Sequence of chain 1.Q:
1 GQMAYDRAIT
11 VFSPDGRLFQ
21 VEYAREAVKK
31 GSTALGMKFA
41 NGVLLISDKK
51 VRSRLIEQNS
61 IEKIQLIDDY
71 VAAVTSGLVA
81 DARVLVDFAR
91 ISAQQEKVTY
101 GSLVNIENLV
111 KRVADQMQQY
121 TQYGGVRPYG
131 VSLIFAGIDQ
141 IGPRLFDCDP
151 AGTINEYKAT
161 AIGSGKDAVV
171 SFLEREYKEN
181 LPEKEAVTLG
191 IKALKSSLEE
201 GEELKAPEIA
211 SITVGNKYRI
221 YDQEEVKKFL

Sequence of chain 1.R:
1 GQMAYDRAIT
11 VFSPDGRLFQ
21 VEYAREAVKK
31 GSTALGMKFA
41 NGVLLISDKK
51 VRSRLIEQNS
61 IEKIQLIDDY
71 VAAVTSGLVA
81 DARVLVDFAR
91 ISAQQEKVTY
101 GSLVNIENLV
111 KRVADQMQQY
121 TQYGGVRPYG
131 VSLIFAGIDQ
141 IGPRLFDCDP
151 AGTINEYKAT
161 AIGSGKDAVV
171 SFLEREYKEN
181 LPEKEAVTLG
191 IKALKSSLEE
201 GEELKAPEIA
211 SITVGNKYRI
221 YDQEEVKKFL

Binding-site contacts:
Ligand atom C10 contacts residue GLY16 of chain 1.Q at 3.8 Å.
Ligand atom C19 contacts residue ARG25 of chain 1.Q at 3.6 Å.
Ligand atom C10 contacts residue LEU78 of chain 1.R at 3.2 Å (hydrophobic).
Ligand atom N1 contacts residue GLY77 of chain 1.R at 3.1 Å (h-bond).
Ligand atom C2 contacts residue GLY77 of chain 1.R at 3.3 Å.
Ligand atom O5 contacts residue SER76 of chain 1.R at 3.2 Å.
Ligand atom O5 contacts residue GLY77 of chain 1.R at 3.1 Å (h-bond).
Ligand atom O5 contacts residue GLY31 of chain 1.R at 3.4 Å.
Ligand atom C11 contacts residue ALA27 of chain 1.R at 3.5 Å (hydrophobic).
Ligand atom O6 contacts residue SER32 of chain 1.R at 2.5 Å (h-bond).
Ligand atom C11 contacts residue LEU78 of chain 1.R at 3.7 Å (hydrophobic).
Ligand atom C14 contacts residue ARG25 of chain 1.Q at 3.2 Å.
Ligand atom O1 contacts residue VAL79 of chain 1.R at 3.7 Å.
Ligand atom C9 contacts residue LEU78 of chain 1.R at 3.7 Å (hydrophobic).
Ligand atom C3 contacts residue GLY77 of chain 1.R at 3.6 Å.
Ligand atom C20 contacts residue LYS63 of chain 1.R at 3.5 Å.
Ligand atom C17 contacts residue VAL21 of chain 1.Q at 3.8 Å (hydrophobic).
Ligand atom O5 contacts residue LYS63 of chain 1.R at 3.1 Å (salt-bridge).
Ligand atom O2 contacts residue GLY16 of chain 1.Q at 2.8 Å (h-bond).
Ligand atom C1 contacts residue VAL79 of chain 1.R at 3.5 Å (hydrophobic).
Ligand atom C20 contacts residue SER32 of chain 1.R at 3.3 Å.
Ligand atom C10 contacts residue ALA27 of chain 1.R at 3.7 Å (hydrophobic).
Ligand atom O5 contacts residue SER32 of chain 1.R at 3.5 Å (h-bond).
Ligand atom C17 contacts residue ARG25 of chain 1.Q at 3.5 Å.
Ligand atom O6 contacts residue LYS63 of chain 1.R at 3.3 Å (salt-bridge).
Ligand atom O6 contacts residue GLY31 of chain 1.R at 3.5 Å.
Ligand atom C20 contacts residue GLY31 of chain 1.R at 3.5 Å.
Ligand atom C18 contacts residue ARG25 of chain 1.Q at 3.7 Å.
Ligand atom C16 contacts residue ARG25 of chain 1.Q at 3.1 Å.
Ligand atom O3 contacts residue LEU78 of chain 1.R at 3.3 Å.
Ligand atom C9 contacts residue GLY16 of chain 1.Q at 3.7 Å.
Ligand atom C15 contacts residue ARG25 of chain 1.Q at 3.0 Å.
Ligand atom C2 contacts residue VAL79 of chain 1.R at 3.8 Å (hydrophobic).
Ligand atom C4 contacts residue GLY77 of chain 1.R at 3.3 Å.
Ligand atom C3 contacts residue VAL79 of chain 1.R at 3.7 Å (hydrophobic).
Ligand atom C16 contacts residue ALA151 of chain 1.Q at 3.7 Å (hydrophobic).
Ligand atom C13 contacts residue ARG25 of chain 1.Q at 3.7 Å.
Ligand atom O2 contacts residue ARG17 of chain 1.Q at 3.6 Å.
Ligand atom O3 contacts residue VAL79 of chain 1.R at 3.0 Å (h-bond).
Ligand atom C9 contacts residue LYS30 of chain 1.R at 3.9 Å.

A small-molecule ligand and the protein it binds are described below.
Small molecule (SMILES): C[C@@H](NC(=O)[C@H](Cc1ccc(O)cc1)NC(=O)OCc1ccccc1)C(=O)O